Binding-site contacts:
Ligand atom O7 contacts residue ASN655 of chain 1.C at 2.9 Å (h-bond).
Ligand atom C2 contacts residue ASN655 of chain 1.C at 2.5 Å.
Ligand atom C5 contacts residue ASN655 of chain 1.C at 3.7 Å.
Ligand atom C3 contacts residue ASN655 of chain 1.C at 3.8 Å.
Ligand atom C1 contacts residue ASN655 of chain 1.C at 1.4 Å.
Ligand atom C4 contacts residue ASN655 of chain 1.C at 4.2 Å.
Ligand atom N2 contacts residue ASN655 of chain 1.C at 3.0 Å (h-bond).
Ligand atom O5 contacts residue ASN655 of chain 1.C at 2.3 Å (h-bond).
Ligand atom C7 contacts residue ASN655 of chain 1.C at 3.2 Å.

A protein and the small-molecule ligand that binds it are described below.
Small molecule (SMILES): CC(=O)N[C@@H]1[C@@H](O)[C@H](O)[C@@H](CO)O[C@H]1O

Sequence of chain 1.C:
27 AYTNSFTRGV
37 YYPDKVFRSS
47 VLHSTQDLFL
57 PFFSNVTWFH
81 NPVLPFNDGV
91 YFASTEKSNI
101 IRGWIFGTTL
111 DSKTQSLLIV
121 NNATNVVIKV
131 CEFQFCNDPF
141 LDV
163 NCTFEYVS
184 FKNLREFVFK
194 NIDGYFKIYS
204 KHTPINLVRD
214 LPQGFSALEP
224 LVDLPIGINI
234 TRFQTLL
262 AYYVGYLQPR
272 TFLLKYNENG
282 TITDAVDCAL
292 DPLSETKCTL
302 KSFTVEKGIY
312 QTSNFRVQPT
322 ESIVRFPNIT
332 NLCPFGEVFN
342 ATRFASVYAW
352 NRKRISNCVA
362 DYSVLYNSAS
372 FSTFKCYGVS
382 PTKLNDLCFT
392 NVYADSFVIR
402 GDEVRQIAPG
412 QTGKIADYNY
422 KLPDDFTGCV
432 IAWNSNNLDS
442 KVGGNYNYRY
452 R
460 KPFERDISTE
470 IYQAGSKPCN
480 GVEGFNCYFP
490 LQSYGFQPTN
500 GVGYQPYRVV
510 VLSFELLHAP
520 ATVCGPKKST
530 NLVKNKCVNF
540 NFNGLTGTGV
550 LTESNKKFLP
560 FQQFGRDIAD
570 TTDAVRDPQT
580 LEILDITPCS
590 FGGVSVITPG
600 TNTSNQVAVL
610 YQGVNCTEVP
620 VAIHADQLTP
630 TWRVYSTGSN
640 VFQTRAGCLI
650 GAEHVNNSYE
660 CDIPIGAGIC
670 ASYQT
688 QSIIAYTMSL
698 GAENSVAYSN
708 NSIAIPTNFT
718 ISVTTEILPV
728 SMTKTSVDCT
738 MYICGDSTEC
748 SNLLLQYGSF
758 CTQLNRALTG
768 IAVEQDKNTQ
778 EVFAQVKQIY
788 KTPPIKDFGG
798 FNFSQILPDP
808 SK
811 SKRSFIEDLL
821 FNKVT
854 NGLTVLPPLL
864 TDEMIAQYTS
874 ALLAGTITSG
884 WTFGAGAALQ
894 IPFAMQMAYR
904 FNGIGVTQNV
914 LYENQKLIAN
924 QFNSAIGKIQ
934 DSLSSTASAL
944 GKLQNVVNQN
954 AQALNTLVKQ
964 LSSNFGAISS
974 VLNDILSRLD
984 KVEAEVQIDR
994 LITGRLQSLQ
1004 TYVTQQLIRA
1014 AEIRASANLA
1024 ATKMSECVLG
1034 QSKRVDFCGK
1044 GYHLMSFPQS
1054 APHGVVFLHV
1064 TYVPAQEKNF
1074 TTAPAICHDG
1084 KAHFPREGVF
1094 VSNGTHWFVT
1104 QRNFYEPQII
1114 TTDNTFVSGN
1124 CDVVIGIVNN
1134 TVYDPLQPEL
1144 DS